Sequence of chain 2.A:
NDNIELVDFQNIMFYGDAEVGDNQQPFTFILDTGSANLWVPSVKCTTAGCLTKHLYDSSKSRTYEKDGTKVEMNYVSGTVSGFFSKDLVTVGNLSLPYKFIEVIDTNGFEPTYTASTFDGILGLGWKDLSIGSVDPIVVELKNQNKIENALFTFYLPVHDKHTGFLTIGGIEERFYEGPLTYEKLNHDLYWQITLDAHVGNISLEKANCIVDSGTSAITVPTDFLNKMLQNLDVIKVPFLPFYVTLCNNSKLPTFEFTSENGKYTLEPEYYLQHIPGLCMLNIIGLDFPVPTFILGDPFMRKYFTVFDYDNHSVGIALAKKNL

A small-molecule ligand and the protein it binds are described below.
Small molecule (SMILES): CCCN(CCC)C(=O)c1cc(C(=O)N[C@@H](Cc2ccccc2)[C@H](O)CNC(C)(C)c2cccc(OC)c2)cc(N2CCCCS2(=O)=O)c1

Binding-site contacts:
Ligand atom C34 contacts residue SER218 of chain 2.A at 3.6 Å.
Ligand atom C14 contacts residue ASP34 of chain 2.A at 3.2 Å.
Ligand atom O5 contacts residue VAL78 of chain 2.A at 3.2 Å.
Ligand atom O3 contacts residue VAL78 of chain 2.A at 3.6 Å.
Ligand atom O4 contacts residue VAL78 of chain 2.A at 3.6 Å.
Ligand atom N4 contacts residue ASP214 of chain 2.A at 2.6 Å (salt-bridge).
Ligand atom C2 contacts residue ILE300 of chain 2.A at 3.6 Å (hydrophobic).
Ligand atom C10 contacts residue ASP34 of chain 2.A at 3.4 Å.
Ligand atom C12 contacts residue GLY36 of chain 2.A at 3.6 Å.
Ligand atom C13 contacts residue ASP214 of chain 2.A at 3.2 Å.
Ligand atom C9 contacts residue THR217 of chain 2.A at 3.7 Å.
Ligand atom C9 contacts residue ASP214 of chain 2.A at 3.4 Å.
Ligand atom C24 contacts residue GLY216 of chain 2.A at 3.5 Å.
Ligand atom C6 contacts residue ILE300 of chain 2.A at 3.7 Å (hydrophobic).
Ligand atom C18 contacts residue TYR77 of chain 2.A at 3.6 Å (hydrophobic).
Ligand atom C20 contacts residue GLY216 of chain 2.A at 3.6 Å.
Ligand atom C18 contacts residue ILE123 of chain 2.A at 3.7 Å (hydrophobic).
Ligand atom C35 contacts residue SER218 of chain 2.A at 3.5 Å.
Ligand atom C7 contacts residue ASP214 of chain 2.A at 3.4 Å.
Ligand atom N1 contacts residue GLY216 of chain 2.A at 3.0 Å (h-bond).
Ligand atom C17 contacts residue PHE111 of chain 2.A at 3.8 Å (hydrophobic).
Ligand atom C20 contacts residue ILE32 of chain 2.A at 3.5 Å (hydrophobic).
Ligand atom C38 contacts residue SER79 of chain 2.A at 3.5 Å.
Ligand atom O2 contacts residue ASP34 of chain 2.A at 2.5 Å (salt-bridge).
Ligand atom C35 contacts residue ILE14 of chain 2.A at 3.4 Å (hydrophobic).
Ligand atom N4 contacts residue GLY36 of chain 2.A at 3.5 Å (h-bond).
Ligand atom O6 contacts residue SER218 of chain 2.A at 2.9 Å (h-bond).
Ligand atom C8 contacts residue VAL78 of chain 2.A at 3.6 Å (hydrophobic).
Ligand atom C1 contacts residue ILE300 of chain 2.A at 3.5 Å (hydrophobic).
Ligand atom N1 contacts residue THR217 of chain 2.A at 3.5 Å (h-bond).
Ligand atom C2 contacts residue THR217 of chain 2.A at 3.3 Å.
Ligand atom C3 contacts residue ASP214 of chain 2.A at 3.8 Å.
Ligand atom C14 contacts residue GLY216 of chain 2.A at 3.6 Å.
Ligand atom C13 contacts residue TYR192 of chain 2.A at 3.6 Å (hydrophobic).
Ligand atom C33 contacts residue SER218 of chain 2.A at 3.6 Å.
Ligand atom C2 contacts residue ASP214 of chain 2.A at 3.3 Å.
Ligand atom C21 contacts residue ILE32 of chain 2.A at 3.3 Å (hydrophobic).
Ligand atom C25 contacts residue THR217 of chain 2.A at 3.8 Å.
Ligand atom O2 contacts residue GLY36 of chain 2.A at 3.3 Å (h-bond).
Ligand atom C12 contacts residue TYR192 of chain 2.A at 3.7 Å (hydrophobic).